A protein and the small-molecule ligand that binds it are described below.
Small molecule (SMILES): CC(=O)N[C@@H]1[C@@H](O)[C@H](O)[C@@H](CO)O[C@H]1O

Sequence of chain 3.B:
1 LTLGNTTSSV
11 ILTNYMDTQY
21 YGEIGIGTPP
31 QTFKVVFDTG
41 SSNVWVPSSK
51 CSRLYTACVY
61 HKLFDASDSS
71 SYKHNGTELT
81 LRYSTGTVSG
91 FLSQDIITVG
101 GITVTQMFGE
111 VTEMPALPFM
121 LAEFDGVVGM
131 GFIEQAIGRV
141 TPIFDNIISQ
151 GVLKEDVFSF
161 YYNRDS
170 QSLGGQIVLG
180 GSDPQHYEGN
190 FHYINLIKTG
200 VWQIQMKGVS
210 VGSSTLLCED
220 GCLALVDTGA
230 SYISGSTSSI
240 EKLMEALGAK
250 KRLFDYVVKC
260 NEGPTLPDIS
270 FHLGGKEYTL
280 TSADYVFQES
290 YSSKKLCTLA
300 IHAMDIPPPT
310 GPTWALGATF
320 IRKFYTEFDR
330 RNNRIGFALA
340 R

Binding-site contacts:
Ligand atom O7 contacts residue ASN75 of chain 3.B at 3.4 Å (h-bond).
Ligand atom C8 contacts residue ASN75 of chain 3.B at 3.3 Å.
Ligand atom C4 contacts residue ASN75 of chain 3.B at 4.2 Å.
Ligand atom C5 contacts residue ASN75 of chain 3.B at 3.7 Å.
Ligand atom O5 contacts residue ASN75 of chain 3.B at 2.4 Å (h-bond).
Ligand atom C1 contacts residue THR77 of chain 3.B at 4.0 Å.
Ligand atom O7 contacts residue HIS74 of chain 3.B at 4.2 Å.
Ligand atom C1 contacts residue MET107 of chain 3.B at 4.4 Å (hydrophobic).
Ligand atom N2 contacts residue THR77 of chain 3.B at 4.1 Å.
Ligand atom C1 contacts residue ASN75 of chain 3.B at 1.4 Å.
Ligand atom C3 contacts residue ASN75 of chain 3.B at 3.8 Å.
Ligand atom O5 contacts residue MET107 of chain 3.B at 3.8 Å.
Ligand atom C2 contacts residue ASN75 of chain 3.B at 2.4 Å.
Ligand atom C2 contacts residue THR77 of chain 3.B at 4.5 Å.
Ligand atom N2 contacts residue ASN75 of chain 3.B at 2.9 Å (h-bond).
Ligand atom C7 contacts residue ASN75 of chain 3.B at 3.4 Å.